Binding-site contacts:
Ligand atom OAZ contacts residue ASP75 of chain 1.C at 2.6 Å (salt-bridge).
Ligand atom CBS contacts residue LEU79 of chain 1.C at 3.7 Å (hydrophobic).
Ligand atom CAE contacts residue TYR68 of chain 1.C at 3.6 Å (hydrophobic).
Ligand atom O2 contacts residue ARG94 of chain 1.A at 3.3 Å.
Ligand atom C1 contacts residue PRO28 of chain 1.A at 3.7 Å (hydrophobic).
Ligand atom CBE contacts residue TYR68 of chain 1.C at 3.8 Å (hydrophobic).
Ligand atom O2 contacts residue ASP148 of chain 1.C at 2.6 Å (salt-bridge).
Ligand atom O1 contacts residue THR151 of chain 1.C at 3.3 Å (h-bond).
Ligand atom O3 contacts residue THR151 of chain 1.C at 3.5 Å (h-bond).
Ligand atom C2 contacts residue ASP148 of chain 1.C at 3.7 Å.
Ligand atom C2 contacts residue GLY95 of chain 1.A at 3.7 Å.
Ligand atom O5 contacts residue PRO28 of chain 1.A at 3.1 Å.
Ligand atom OAI contacts residue TYR68 of chain 1.C at 3.3 Å.
Ligand atom NAJ contacts residue THR151 of chain 1.C at 2.9 Å (h-bond).
Ligand atom O6 contacts residue VAL67 of chain 1.C at 3.7 Å.
Ligand atom O6 contacts residue PRO28 of chain 1.A at 3.5 Å.
Ligand atom CBA contacts residue ASP75 of chain 1.C at 3.4 Å.
Ligand atom O3 contacts residue ASN30 of chain 1.A at 2.9 Å (h-bond).
Ligand atom OAZ contacts residue SER71 of chain 1.C at 3.4 Å.
Ligand atom CBH contacts residue TRP128 of chain 1.C at 3.7 Å (hydrophobic).
Ligand atom CAL contacts residue SER71 of chain 1.C at 3.7 Å.
Ligand atom CAC contacts residue TYR68 of chain 1.C at 3.6 Å (hydrophobic).
Ligand atom CBP contacts residue PHE115 of chain 1.C at 3.6 Å (hydrophobic).
Ligand atom CBC contacts residue ASP75 of chain 1.C at 3.6 Å.
Ligand atom CBT contacts residue TRP137 of chain 1.C at 3.7 Å (hydrophobic).
Ligand atom O4 contacts residue ASN30 of chain 1.A at 3.5 Å (h-bond).
Ligand atom CAY contacts residue ASP75 of chain 1.C at 3.5 Å.
Ligand atom O3 contacts residue GLY150 of chain 1.C at 3.4 Å.
Ligand atom OBB contacts residue ASP75 of chain 1.C at 2.7 Å (salt-bridge).
Ligand atom CAK contacts residue THR151 of chain 1.C at 3.7 Å.
Ligand atom CAD contacts residue VAL155 of chain 1.C at 3.5 Å (hydrophobic).
Ligand atom OAZ contacts residue ARG94 of chain 1.A at 3.1 Å (salt-bridge).
Ligand atom C3 contacts residue ASP148 of chain 1.C at 3.4 Å.
Ligand atom CAK contacts residue SER71 of chain 1.C at 3.7 Å.
Ligand atom C3 contacts residue THR151 of chain 1.C at 3.6 Å.
Ligand atom O2 contacts residue GLY95 of chain 1.A at 2.8 Å (h-bond).
Ligand atom CBS contacts residue TRP137 of chain 1.C at 3.6 Å (hydrophobic).
Ligand atom O3 contacts residue ASP148 of chain 1.C at 2.7 Å (salt-bridge).
Ligand atom CAY contacts residue THR151 of chain 1.C at 3.6 Å.
Ligand atom CBR contacts residue LEU79 of chain 1.C at 3.7 Å (hydrophobic).

Sequence of chain 1.A:
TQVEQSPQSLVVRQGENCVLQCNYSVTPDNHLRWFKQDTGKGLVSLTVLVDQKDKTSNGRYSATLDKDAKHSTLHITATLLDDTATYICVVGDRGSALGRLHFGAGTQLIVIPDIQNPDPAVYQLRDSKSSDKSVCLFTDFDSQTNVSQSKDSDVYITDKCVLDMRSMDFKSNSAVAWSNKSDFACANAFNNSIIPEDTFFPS

The small molecule below binds the protein below.
Small molecule (SMILES): CCCCCCCC(=O)N[C@@H](CO[C@H]1O[C@H](CO)[C@H](O)[C@H](O)[C@H]1O)[C@H](O)[C@H](O)CCCCCCCCCCCCc1ccccc1

Sequence of chain 1.C:
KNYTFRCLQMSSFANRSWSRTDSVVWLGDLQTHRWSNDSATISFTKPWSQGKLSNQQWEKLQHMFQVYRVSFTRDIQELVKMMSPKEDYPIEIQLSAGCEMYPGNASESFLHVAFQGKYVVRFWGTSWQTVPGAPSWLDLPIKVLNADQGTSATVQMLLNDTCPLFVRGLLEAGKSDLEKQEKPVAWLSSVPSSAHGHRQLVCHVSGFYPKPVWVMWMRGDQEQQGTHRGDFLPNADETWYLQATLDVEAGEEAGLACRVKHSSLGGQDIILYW